This small molecule binds to this protein.
Small molecule (SMILES): O=C(O)[C@@H]1O[C@@H](O[C@H]2[C@H](O)[C@@H](NS(=O)(=O)O)[C@@H](O)O[C@@H]2COS(=O)(=O)O)[C@H](OS(=O)(=O)O)[C@@H](O)[C@@H]1O[C@H]1O[C@H](COS(=O)(=O)O)[C@@H](O)[C@H](O)[C@H]1NS(=O)(=O)O

Sequence of chain 28.B:
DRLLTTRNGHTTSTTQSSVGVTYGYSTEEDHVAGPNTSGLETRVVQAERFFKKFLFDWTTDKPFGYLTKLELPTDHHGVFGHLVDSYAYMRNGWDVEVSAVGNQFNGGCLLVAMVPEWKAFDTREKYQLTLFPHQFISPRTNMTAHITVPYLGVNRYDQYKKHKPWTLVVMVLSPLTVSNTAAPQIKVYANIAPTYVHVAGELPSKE

Binding-site contacts:
Ligand atom O6S contacts residue ASN88 of chain 27.C at 3.9 Å.
Ligand atom O5 contacts residue LYS193 of chain 28.A at 3.6 Å.
Ligand atom C3 contacts residue ARG56 of chain 27.C at 3.9 Å.
Ligand atom O5S contacts residue ASN88 of chain 27.C at 3.0 Å (h-bond).
Ligand atom C1 contacts residue ASP133 of chain 28.B at 4.0 Å.
Ligand atom O2S contacts residue ASP59 of chain 27.C at 3.2 Å.
Ligand atom O4 contacts residue THR195 of chain 28.A at 3.7 Å.
Ligand atom C6 contacts residue ARG135 of chain 28.B at 3.8 Å.
Ligand atom C5 contacts residue THR134 of chain 28.B at 3.9 Å.
Ligand atom C6 contacts residue THR134 of chain 28.B at 3.5 Å.
Ligand atom S2 contacts residue ARG56 of chain 27.C at 3.4 Å (salt-bridge).
Ligand atom O1S contacts residue ASP58 of chain 27.C at 4.1 Å.
Ligand atom O5S contacts residue ARG56 of chain 27.C at 3.6 Å (salt-bridge).
Ligand atom S2 contacts residue ARG135 of chain 28.B at 4.0 Å.
Ligand atom O2S contacts residue ARG56 of chain 27.C at 4.1 Å.
Ligand atom C5 contacts residue ARG135 of chain 28.B at 4.1 Å.
Ligand atom C3 contacts residue LYS193 of chain 28.A at 3.6 Å.
Ligand atom O3S contacts residue LYS193 of chain 28.A at 3.1 Å (salt-bridge).
Ligand atom O6 contacts residue LYS193 of chain 28.A at 3.5 Å.
Ligand atom O3 contacts residue ARG56 of chain 27.C at 3.9 Å.
Ligand atom S2 contacts residue ASN88 of chain 27.C at 4.0 Å.
Ligand atom O3 contacts residue ASP59 of chain 27.C at 4.0 Å.
Ligand atom O6S contacts residue ARG135 of chain 28.B at 3.7 Å.
Ligand atom O5 contacts residue ARG135 of chain 28.B at 3.2 Å.
Ligand atom O6 contacts residue ARG135 of chain 28.B at 3.6 Å.
Ligand atom N2 contacts residue ARG56 of chain 27.C at 3.9 Å.
Ligand atom O4S contacts residue ARG56 of chain 27.C at 2.5 Å (salt-bridge).
Ligand atom S1 contacts residue ASP59 of chain 27.C at 3.7 Å.
Ligand atom O1 contacts residue ASP133 of chain 28.B at 4.1 Å.
Ligand atom S1 contacts residue ASP58 of chain 27.C at 3.7 Å.
Ligand atom O1S contacts residue ASP59 of chain 27.C at 3.0 Å.
Ligand atom O6B contacts residue LYS193 of chain 28.A at 4.1 Å.
Ligand atom O3S contacts residue THR134 of chain 28.B at 3.3 Å (h-bond).
Ligand atom O2S contacts residue ASP58 of chain 27.C at 2.3 Å (salt-bridge).
Ligand atom C4 contacts residue LYS193 of chain 28.A at 3.4 Å.
Ligand atom C2 contacts residue LYS193 of chain 28.A at 3.6 Å.
Ligand atom O6S contacts residue LYS193 of chain 28.A at 3.4 Å.
Ligand atom O3 contacts residue LYS193 of chain 28.A at 2.8 Å (salt-bridge).
Ligand atom O6S contacts residue ARG56 of chain 27.C at 3.7 Å.
Ligand atom O5S contacts residue ARG135 of chain 28.B at 3.6 Å.

Sequence of chain 27.C:
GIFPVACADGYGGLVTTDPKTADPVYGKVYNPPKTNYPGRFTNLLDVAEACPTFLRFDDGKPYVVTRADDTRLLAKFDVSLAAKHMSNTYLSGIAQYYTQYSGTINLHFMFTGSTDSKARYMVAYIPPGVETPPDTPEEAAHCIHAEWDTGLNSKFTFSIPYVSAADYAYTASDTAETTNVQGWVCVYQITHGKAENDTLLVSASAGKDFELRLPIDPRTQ

Sequence of chain 28.A:
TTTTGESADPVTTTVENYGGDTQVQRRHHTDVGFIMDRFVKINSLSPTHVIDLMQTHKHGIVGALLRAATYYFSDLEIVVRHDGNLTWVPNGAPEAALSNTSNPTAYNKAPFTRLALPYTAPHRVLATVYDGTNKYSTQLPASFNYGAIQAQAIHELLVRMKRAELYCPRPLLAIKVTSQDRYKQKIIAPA